Sequence of chain 1.C:
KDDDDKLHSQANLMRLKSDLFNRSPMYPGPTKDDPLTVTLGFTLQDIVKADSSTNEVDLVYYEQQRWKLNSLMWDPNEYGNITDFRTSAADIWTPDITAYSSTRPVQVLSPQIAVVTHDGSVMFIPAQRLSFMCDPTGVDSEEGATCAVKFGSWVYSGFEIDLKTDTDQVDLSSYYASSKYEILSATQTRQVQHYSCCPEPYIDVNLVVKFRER

Sequence of chain 1.D:
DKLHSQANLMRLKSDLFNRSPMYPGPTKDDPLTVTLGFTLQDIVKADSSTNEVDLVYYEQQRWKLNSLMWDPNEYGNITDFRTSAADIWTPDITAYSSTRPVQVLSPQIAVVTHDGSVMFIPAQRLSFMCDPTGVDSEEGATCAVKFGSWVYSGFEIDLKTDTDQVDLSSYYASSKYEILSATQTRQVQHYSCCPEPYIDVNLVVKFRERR

A protein and the small-molecule ligand that binds it are described below.
Small molecule (SMILES): COc1ccc(/C=C2\CCCN=C2c2cccnc2)c(OC)c1

Binding-site contacts:
Ligand atom O21 contacts residue TYR64 of chain 1.C at 3.9 Å.
Ligand atom N10 contacts residue TRP156 of chain 1.D at 2.7 Å (h-bond).
Ligand atom C13 contacts residue TYR197 of chain 1.D at 3.7 Å (hydrophobic).
Ligand atom O20 contacts residue SER176 of chain 1.C at 4.0 Å.
Ligand atom C16 contacts residue TRP156 of chain 1.D at 3.9 Å (hydrophobic).
Ligand atom O20 contacts residue THR45 of chain 1.C at 3.6 Å.
Ligand atom N18 contacts residue ILE127 of chain 1.C at 3.6 Å.
Ligand atom C17 contacts residue TRP156 of chain 1.D at 4.0 Å (hydrophobic).
Ligand atom C16 contacts residue MET125 of chain 1.C at 3.9 Å (hydrophobic).
Ligand atom C2 contacts residue TYR64 of chain 1.C at 3.9 Å (hydrophobic).
Ligand atom O20 contacts residue ASP173 of chain 1.C at 3.5 Å (salt-bridge).
Ligand atom C4 contacts residue CYS199 of chain 1.D at 4.0 Å (hydrophobic).
Ligand atom C11 contacts residue TRP156 of chain 1.D at 3.6 Å (hydrophobic).
Ligand atom C15 contacts residue CYS200 of chain 1.D at 4.0 Å (hydrophobic).
Ligand atom C12 contacts residue TYR102 of chain 1.D at 3.7 Å (hydrophobic).
Ligand atom C23 contacts residue SER176 of chain 1.C at 2.9 Å.
Ligand atom C15 contacts residue TYR204 of chain 1.D at 3.6 Å (hydrophobic).
Ligand atom C16 contacts residue ILE127 of chain 1.C at 3.9 Å (hydrophobic).
Ligand atom C16 contacts residue TYR204 of chain 1.D at 3.6 Å (hydrophobic).
Ligand atom O21 contacts residue ILE127 of chain 1.C at 3.6 Å.
Ligand atom C12 contacts residue TRP156 of chain 1.D at 3.7 Å (hydrophobic).
Ligand atom C2 contacts residue THR45 of chain 1.C at 3.6 Å.
Ligand atom C16 contacts residue CYS200 of chain 1.D at 4.0 Å (hydrophobic).
Ligand atom N18 contacts residue TRP156 of chain 1.D at 3.4 Å (h-bond).
Ligand atom C22 contacts residue ILE127 of chain 1.C at 3.6 Å (hydrophobic).
Ligand atom C11 contacts residue TYR102 of chain 1.D at 3.4 Å (hydrophobic).
Ligand atom C22 contacts residue THR45 of chain 1.C at 3.8 Å.
Ligand atom C9 contacts residue TRP156 of chain 1.D at 3.2 Å (hydrophobic).
Ligand atom C3 contacts residue TYR64 of chain 1.C at 3.7 Å (hydrophobic).
Ligand atom C5 contacts residue TYR197 of chain 1.D at 3.7 Å (hydrophobic).
Ligand atom C4 contacts residue TYR64 of chain 1.C at 4.0 Å (hydrophobic).
Ligand atom C7 contacts residue CYS199 of chain 1.D at 4.0 Å (hydrophobic).
Ligand atom C17 contacts residue ILE127 of chain 1.C at 3.6 Å (hydrophobic).
Ligand atom C23 contacts residue ASP173 of chain 1.C at 3.7 Å.
Ligand atom C19 contacts residue TRP156 of chain 1.D at 3.0 Å (hydrophobic).
Ligand atom C14 contacts residue TRP156 of chain 1.D at 2.9 Å (hydrophobic).
Ligand atom C11 contacts residue SER155 of chain 1.D at 3.7 Å.
Ligand atom C6 contacts residue TYR197 of chain 1.D at 3.8 Å (hydrophobic).
Ligand atom C23 contacts residue SER175 of chain 1.C at 3.2 Å.
Ligand atom C15 contacts residue TRP156 of chain 1.D at 3.5 Å (hydrophobic).